Sequence of chain 1.A:
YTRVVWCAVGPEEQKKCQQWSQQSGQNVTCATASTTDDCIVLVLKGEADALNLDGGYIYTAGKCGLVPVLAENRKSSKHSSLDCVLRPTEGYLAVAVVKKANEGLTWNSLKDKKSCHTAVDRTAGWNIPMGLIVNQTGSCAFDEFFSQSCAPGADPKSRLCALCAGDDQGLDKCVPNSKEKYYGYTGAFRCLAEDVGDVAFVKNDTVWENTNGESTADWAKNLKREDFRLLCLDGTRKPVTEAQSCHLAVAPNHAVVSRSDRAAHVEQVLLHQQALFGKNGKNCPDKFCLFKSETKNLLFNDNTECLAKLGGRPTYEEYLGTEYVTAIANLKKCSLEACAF

The protein below binds the small molecule below.
Small molecule (SMILES): CC(=O)N[C@H]1[C@H](O[C@H]2[C@H](O)[C@@H](NC(C)=O)CO[C@@H]2CO)O[C@H](CO)[C@@H](O[C@H]2O[C@H](CO)[C@@H](O[C@@H]3O[C@H](CO)[C@@H](O[C@@H]4O[C@H](CO)[C@@H](O[C@H]5O[C@H](CO)[C@@H](O)[C@H](O)[C@@H]5O)[C@H](O)[C@@H]4O)[C@H](O)[C@@H]3O)[C@H](O)[C@@H]2O)[C@@H]1O

Binding-site contacts:
Ligand atom C5 contacts residue ASP205 of chain 1.A at 4.3 Å.
Ligand atom C6 contacts residue SER76 of chain 1.A at 4.4 Å.
Ligand atom C7 contacts residue TRP208 of chain 1.A at 4.1 Å (hydrophobic).
Ligand atom C2 contacts residue ASN204 of chain 1.A at 2.5 Å.
Ligand atom C1 contacts residue ASP205 of chain 1.A at 4.3 Å.
Ligand atom C8 contacts residue ARG225 of chain 1.A at 4.2 Å.
Ligand atom C8 contacts residue TRP208 of chain 1.A at 3.7 Å (hydrophobic).
Ligand atom C4 contacts residue ASN204 of chain 1.A at 4.3 Å.
Ligand atom O5 contacts residue TRP208 of chain 1.A at 3.8 Å.
Ligand atom C8 contacts residue ALA243 of chain 1.A at 4.2 Å (hydrophobic).
Ligand atom O6 contacts residue ASP205 of chain 1.A at 2.9 Å (salt-bridge).
Ligand atom O7 contacts residue GLN244 of chain 1.A at 4.2 Å.
Ligand atom O3 contacts residue SER77 of chain 1.A at 4.0 Å.
Ligand atom C7 contacts residue GLN244 of chain 1.A at 4.4 Å.
Ligand atom C7 contacts residue ASN204 of chain 1.A at 3.5 Å.
Ligand atom O7 contacts residue TRP208 of chain 1.A at 3.5 Å.
Ligand atom C7 contacts residue LEU93 of chain 1.A at 4.0 Å (hydrophobic).
Ligand atom C6 contacts residue ASP205 of chain 1.A at 3.9 Å.
Ligand atom C5 contacts residue ASN204 of chain 1.A at 3.7 Å.
Ligand atom C8 contacts residue LEU93 of chain 1.A at 3.8 Å (hydrophobic).
Ligand atom C8 contacts residue GLN244 of chain 1.A at 3.6 Å.
Ligand atom O5 contacts residue ASP205 of chain 1.A at 3.5 Å (salt-bridge).
Ligand atom O7 contacts residue LEU93 of chain 1.A at 3.9 Å.
Ligand atom C1 contacts residue TRP208 of chain 1.A at 3.9 Å (hydrophobic).
Ligand atom C6 contacts residue TRP208 of chain 1.A at 3.7 Å (hydrophobic).
Ligand atom C5 contacts residue TRP208 of chain 1.A at 3.7 Å (hydrophobic).
Ligand atom N2 contacts residue ASN204 of chain 1.A at 3.0 Å (h-bond).
Ligand atom O5 contacts residue ASN204 of chain 1.A at 2.3 Å (h-bond).
Ligand atom C3 contacts residue ASN204 of chain 1.A at 3.8 Å.
Ligand atom O6 contacts residue GLU209 of chain 1.A at 4.3 Å.
Ligand atom C1 contacts residue ASN204 of chain 1.A at 1.5 Å.
Ligand atom C8 contacts residue GLU214 of chain 1.A at 4.2 Å.
Ligand atom O7 contacts residue ASN204 of chain 1.A at 3.6 Å.